Binding-site contacts:
Ligand atom O5 contacts residue ASN393 of chain 1.C at 2.4 Å (h-bond).
Ligand atom C7 contacts residue ASN393 of chain 1.C at 3.6 Å.
Ligand atom C5 contacts residue ASN393 of chain 1.C at 3.7 Å.
Ligand atom C4 contacts residue ASN393 of chain 1.C at 4.2 Å.
Ligand atom C2 contacts residue ASN393 of chain 1.C at 2.4 Å.
Ligand atom C6 contacts residue GLN390 of chain 1.C at 3.9 Å.
Ligand atom C1 contacts residue ASN393 of chain 1.C at 1.4 Å.
Ligand atom C3 contacts residue ASN393 of chain 1.C at 3.8 Å.
Ligand atom N2 contacts residue ASN393 of chain 1.C at 2.9 Å (h-bond).
Ligand atom O7 contacts residue ASN393 of chain 1.C at 3.9 Å.
Ligand atom O6 contacts residue NAG1 of chain 1.DA at 4.0 Å.
Ligand atom O6 contacts residue GLN390 of chain 1.C at 4.1 Å.

This small molecule binds to this protein.
Small molecule (SMILES): CC(=O)N[C@@H]1[C@@H](O)[C@H](O)[C@@H](CO)O[C@H]1O

Sequence of chain 1.C:
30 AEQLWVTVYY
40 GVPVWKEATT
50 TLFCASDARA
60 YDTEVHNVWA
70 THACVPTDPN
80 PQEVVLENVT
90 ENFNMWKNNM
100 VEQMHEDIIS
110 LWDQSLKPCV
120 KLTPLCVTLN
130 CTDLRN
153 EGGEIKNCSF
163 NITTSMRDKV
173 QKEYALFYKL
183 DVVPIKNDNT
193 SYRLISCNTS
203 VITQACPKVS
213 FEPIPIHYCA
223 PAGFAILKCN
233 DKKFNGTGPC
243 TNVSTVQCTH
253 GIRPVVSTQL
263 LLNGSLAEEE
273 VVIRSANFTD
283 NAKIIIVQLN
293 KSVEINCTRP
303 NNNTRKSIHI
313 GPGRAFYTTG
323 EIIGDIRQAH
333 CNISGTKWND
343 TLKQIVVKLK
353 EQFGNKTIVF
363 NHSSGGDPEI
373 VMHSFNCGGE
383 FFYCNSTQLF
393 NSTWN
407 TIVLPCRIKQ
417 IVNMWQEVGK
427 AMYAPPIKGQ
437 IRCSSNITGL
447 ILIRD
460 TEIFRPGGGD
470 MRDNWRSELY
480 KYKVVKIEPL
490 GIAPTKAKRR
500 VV